Binding-site contacts:
Ligand atom OX4 contacts residue ARG128 of chain 1.G at 3.4 Å (salt-bridge).
Ligand atom C13 contacts residue ALA127 of chain 1.G at 3.4 Å (hydrophobic).
Ligand atom OX4 contacts residue CYS221 of chain 1.G at 3.3 Å (h-bond).
Ligand atom NA2 contacts residue ASN141 of chain 1.G at 2.8 Å (h-bond).
Ligand atom C4A contacts residue ASN13 of chain 1.G at 3.6 Å.
Ligand atom C3J contacts residue GLU130 of chain 1.G at 3.5 Å.
Ligand atom OH4 contacts residue MET124 of chain 1.G at 3.4 Å.
Ligand atom OH4 contacts residue LEU125 of chain 1.G at 3.3 Å (h-bond).
Ligand atom C12 contacts residue ARG27 of chain 1.J at 3.5 Å.
Ligand atom C7 contacts residue GLU26 of chain 1.J at 3.3 Å.
Ligand atom O3J contacts residue GLU130 of chain 1.G at 2.7 Å (salt-bridge).
Ligand atom C8A contacts residue ASN13 of chain 1.G at 3.6 Å.
Ligand atom O2J contacts residue ARG129 of chain 1.G at 3.0 Å (salt-bridge).
Ligand atom OX2 contacts residue CYS221 of chain 1.G at 3.2 Å (h-bond).
Ligand atom O3J contacts residue ARG128 of chain 1.G at 3.2 Å.
Ligand atom N5 contacts residue LEU125 of chain 1.G at 3.5 Å.
Ligand atom N1 contacts residue ASN141 of chain 1.G at 3.1 Å (h-bond).
Ligand atom O4J contacts residue ARG128 of chain 1.G at 3.4 Å (salt-bridge).
Ligand atom C4J contacts residue ARG128 of chain 1.G at 3.5 Å.
Ligand atom C12 contacts residue ALA127 of chain 1.G at 3.4 Å (hydrophobic).
Ligand atom CX2 contacts residue ALA127 of chain 1.G at 3.2 Å (hydrophobic).
Ligand atom C7M contacts residue GLU26 of chain 1.J at 3.0 Å.
Ligand atom OX5 contacts residue ARG128 of chain 1.G at 3.2 Å (salt-bridge).
Ligand atom NA2 contacts residue GLY15 of chain 1.G at 3.5 Å (h-bond).
Ligand atom C4A contacts residue LEU125 of chain 1.G at 3.5 Å (hydrophobic).
Ligand atom C2 contacts residue ASN13 of chain 1.G at 3.3 Å.
Ligand atom N1 contacts residue ASN13 of chain 1.G at 3.1 Å (h-bond).
Ligand atom C7M contacts residue VAL42 of chain 1.G at 3.6 Å (hydrophobic).
Ligand atom C4J contacts residue TYR230 of chain 1.G at 3.4 Å (hydrophobic).
Ligand atom C13 contacts residue ARG27 of chain 1.J at 3.4 Å.
Ligand atom C9M contacts residue ARG27 of chain 1.J at 3.6 Å.
Ligand atom O3J contacts residue ARG129 of chain 1.G at 3.0 Å (salt-bridge).
Ligand atom C9 contacts residue GLU26 of chain 1.J at 3.5 Å.
Ligand atom C14 contacts residue ALA127 of chain 1.G at 3.6 Å (hydrophobic).
Ligand atom C2 contacts residue ASN141 of chain 1.G at 3.5 Å.
Ligand atom C5J contacts residue TYR230 of chain 1.G at 3.3 Å (hydrophobic).
Ligand atom OX2 contacts residue ALA127 of chain 1.G at 2.5 Å (h-bond).
Ligand atom C4 contacts residue ASN13 of chain 1.G at 3.4 Å.
Ligand atom C4 contacts residue LEU125 of chain 1.G at 3.6 Å (hydrophobic).
Ligand atom N3 contacts residue ASN13 of chain 1.G at 3.2 Å (h-bond).

Sequence of chain 1.G:
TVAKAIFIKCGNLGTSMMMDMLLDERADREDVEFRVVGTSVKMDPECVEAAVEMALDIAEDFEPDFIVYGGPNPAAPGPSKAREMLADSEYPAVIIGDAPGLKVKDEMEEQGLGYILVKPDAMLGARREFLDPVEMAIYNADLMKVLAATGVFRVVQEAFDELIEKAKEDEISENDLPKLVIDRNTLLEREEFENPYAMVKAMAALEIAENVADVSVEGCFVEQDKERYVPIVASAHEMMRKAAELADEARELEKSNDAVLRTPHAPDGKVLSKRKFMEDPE

This small molecule binds to this protein.
Small molecule (SMILES): C[C@@H]1Nc2nc(N)[nH]c(=O)c2[N+]2=CN(c3ccc(C[C@H](O)[C@H](O)[C@H](O)CO[C@H]4O[C@H](CO[P](=O)(O)O[C@@H](CCC(=O)O)C(=O)O)[C@@H](O)[C@H]4O)cc3)[C@H](C)[C@@H]12

Sequence of chain 1.J:
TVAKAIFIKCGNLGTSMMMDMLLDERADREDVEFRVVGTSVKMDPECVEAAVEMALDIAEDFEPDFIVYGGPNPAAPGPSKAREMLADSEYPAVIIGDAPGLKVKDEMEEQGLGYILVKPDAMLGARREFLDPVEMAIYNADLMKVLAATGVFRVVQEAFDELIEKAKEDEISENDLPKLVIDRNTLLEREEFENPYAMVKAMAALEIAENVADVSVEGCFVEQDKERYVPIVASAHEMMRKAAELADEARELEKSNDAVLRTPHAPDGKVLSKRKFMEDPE